A small-molecule ligand and the protein it binds are described below.
Small molecule (SMILES): C[C@@H](O)[C@@H](C)O

Sequence of chain 1.A:
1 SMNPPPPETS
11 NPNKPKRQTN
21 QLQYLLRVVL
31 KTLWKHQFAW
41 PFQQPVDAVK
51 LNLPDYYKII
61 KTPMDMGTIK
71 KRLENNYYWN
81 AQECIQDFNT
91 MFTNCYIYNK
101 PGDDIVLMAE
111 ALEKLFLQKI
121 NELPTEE

Binding-site contacts:
Ligand atom O6 contacts residue GLN23 of chain 1.A at 2.6 Å (h-bond).
Ligand atom O5 contacts residue LEU26 of chain 1.A at 3.8 Å.
Ligand atom C2 contacts residue LEU73 of chain 1.A at 4.2 Å (hydrophobic).
Ligand atom O5 contacts residue GLN23 of chain 1.A at 3.8 Å.
Ligand atom C2 contacts residue GLN23 of chain 1.A at 4.4 Å.
Ligand atom C3 contacts residue GLN18 of chain 1.A at 4.0 Å.
Ligand atom C4 contacts residue ASN76 of chain 1.A at 3.3 Å.
Ligand atom C3 contacts residue ASN76 of chain 1.A at 4.3 Å.
Ligand atom C1 contacts residue LEU73 of chain 1.A at 3.5 Å (hydrophobic).
Ligand atom O6 contacts residue GLN18 of chain 1.A at 3.1 Å (h-bond).
Ligand atom C2 contacts residue ASN76 of chain 1.A at 4.0 Å.
Ligand atom C4 contacts residue GLN18 of chain 1.A at 4.0 Å.
Ligand atom C3 contacts residue GLN23 of chain 1.A at 3.6 Å.
Ligand atom C1 contacts residue LEU26 of chain 1.A at 4.3 Å (hydrophobic).
Ligand atom C1 contacts residue GLU74 of chain 1.A at 4.0 Å.
Ligand atom C1 contacts residue ASN76 of chain 1.A at 3.8 Å.